This small molecule binds to this protein.
Small molecule (SMILES): O=C[C@H](Cc1cnc[nH]1)NC[C@@H]1C[C@H]2CCCC[C@@H]2CN1C(=O)CCNc1ccccc1

Sequence of chain 1.B:
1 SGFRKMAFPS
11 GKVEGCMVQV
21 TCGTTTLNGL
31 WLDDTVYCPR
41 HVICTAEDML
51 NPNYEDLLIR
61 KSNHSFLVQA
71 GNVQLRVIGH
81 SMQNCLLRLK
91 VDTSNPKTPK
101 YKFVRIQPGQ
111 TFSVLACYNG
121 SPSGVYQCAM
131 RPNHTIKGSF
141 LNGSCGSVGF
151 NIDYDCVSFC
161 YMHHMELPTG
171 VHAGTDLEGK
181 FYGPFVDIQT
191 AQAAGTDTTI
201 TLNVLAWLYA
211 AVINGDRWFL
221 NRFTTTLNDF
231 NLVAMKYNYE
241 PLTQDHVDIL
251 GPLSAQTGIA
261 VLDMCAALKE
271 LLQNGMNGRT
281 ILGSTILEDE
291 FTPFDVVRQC

Binding-site contacts:
Ligand atom C6 contacts residue MET49 of chain 1.B at 3.7 Å (hydrophobic).
Ligand atom C19 contacts residue CYS145 of chain 1.B at 2.9 Å (hydrophobic).
Ligand atom C4 contacts residue ALA46 of chain 1.B at 3.4 Å (hydrophobic).
Ligand atom C13 contacts residue ASP187 of chain 1.B at 3.8 Å.
Ligand atom C21 contacts residue CYS145 of chain 1.B at 3.0 Å (hydrophobic).
Ligand atom N2 contacts residue HIS164 of chain 1.B at 3.4 Å (h-bond).
Ligand atom C23 contacts residue LEU141 of chain 1.B at 3.6 Å (hydrophobic).
Ligand atom C5 contacts residue ALA46 of chain 1.B at 3.0 Å (hydrophobic).
Ligand atom C1 contacts residue MET49 of chain 1.B at 3.6 Å (hydrophobic).
Ligand atom C24 contacts residue GLU166 of chain 1.B at 3.3 Å.
Ligand atom C8 contacts residue MET49 of chain 1.B at 3.4 Å (hydrophobic).
Ligand atom N2 contacts residue CYS145 of chain 1.B at 3.2 Å (h-bond).
Ligand atom N3 contacts residue ASN142 of chain 1.B at 3.7 Å.
Ligand atom C20 contacts residue CYS145 of chain 1.B at 2.0 Å (hydrophobic).
Ligand atom C5 contacts residue THR45 of chain 1.B at 3.6 Å.
Ligand atom C24 contacts residue PHE140 of chain 1.B at 3.5 Å (hydrophobic).
Ligand atom C5 contacts residue MET49 of chain 1.B at 3.6 Å (hydrophobic).
Ligand atom O1 contacts residue SER144 of chain 1.B at 3.5 Å (h-bond).
Ligand atom C10 contacts residue MET49 of chain 1.B at 3.6 Å (hydrophobic).
Ligand atom O1 contacts residue CYS145 of chain 1.B at 2.6 Å (h-bond).
Ligand atom N4 contacts residue PHE140 of chain 1.B at 3.7 Å.
Ligand atom N4 contacts residue SER144 of chain 1.B at 3.8 Å.
Ligand atom C6 contacts residue CYS44 of chain 1.B at 3.2 Å (hydrophobic).
Ligand atom C22 contacts residue LEU141 of chain 1.B at 3.7 Å (hydrophobic).
Ligand atom C4 contacts residue MET49 of chain 1.B at 3.3 Å (hydrophobic).
Ligand atom C6 contacts residue THR45 of chain 1.B at 3.8 Å.
Ligand atom C21 contacts residue HIS163 of chain 1.B at 3.7 Å.
Ligand atom N3 contacts residue LEU141 of chain 1.B at 3.6 Å.
Ligand atom C11 contacts residue HIS41 of chain 1.B at 3.8 Å.
Ligand atom N4 contacts residue HIS163 of chain 1.B at 3.0 Å (h-bond).
Ligand atom C6 contacts residue ALA46 of chain 1.B at 3.7 Å (hydrophobic).
Ligand atom C11 contacts residue MET49 of chain 1.B at 3.4 Å (hydrophobic).
Ligand atom C22 contacts residue HIS163 of chain 1.B at 3.8 Å.
Ligand atom C9 contacts residue MET49 of chain 1.B at 3.5 Å (hydrophobic).
Ligand atom C7 contacts residue THR25 of chain 1.B at 3.7 Å.
Ligand atom C7 contacts residue MET49 of chain 1.B at 3.4 Å (hydrophobic).
Ligand atom C3 contacts residue MET49 of chain 1.B at 3.4 Å (hydrophobic).
Ligand atom O1 contacts residue GLY143 of chain 1.B at 3.2 Å (h-bond).
Ligand atom C6 contacts residue THR25 of chain 1.B at 3.8 Å.
Ligand atom C23 contacts residue ASN142 of chain 1.B at 3.6 Å.